A protein and the small-molecule ligand that binds it are described below.
Small molecule (SMILES): CC(=O)N[C@H]1[C@H](O[C@H]2[C@H](O)[C@@H](NC(C)=O)CO[C@@H]2CO)O[C@H](CO)[C@@H](O)[C@@H]1O

Sequence of chain 1.C:
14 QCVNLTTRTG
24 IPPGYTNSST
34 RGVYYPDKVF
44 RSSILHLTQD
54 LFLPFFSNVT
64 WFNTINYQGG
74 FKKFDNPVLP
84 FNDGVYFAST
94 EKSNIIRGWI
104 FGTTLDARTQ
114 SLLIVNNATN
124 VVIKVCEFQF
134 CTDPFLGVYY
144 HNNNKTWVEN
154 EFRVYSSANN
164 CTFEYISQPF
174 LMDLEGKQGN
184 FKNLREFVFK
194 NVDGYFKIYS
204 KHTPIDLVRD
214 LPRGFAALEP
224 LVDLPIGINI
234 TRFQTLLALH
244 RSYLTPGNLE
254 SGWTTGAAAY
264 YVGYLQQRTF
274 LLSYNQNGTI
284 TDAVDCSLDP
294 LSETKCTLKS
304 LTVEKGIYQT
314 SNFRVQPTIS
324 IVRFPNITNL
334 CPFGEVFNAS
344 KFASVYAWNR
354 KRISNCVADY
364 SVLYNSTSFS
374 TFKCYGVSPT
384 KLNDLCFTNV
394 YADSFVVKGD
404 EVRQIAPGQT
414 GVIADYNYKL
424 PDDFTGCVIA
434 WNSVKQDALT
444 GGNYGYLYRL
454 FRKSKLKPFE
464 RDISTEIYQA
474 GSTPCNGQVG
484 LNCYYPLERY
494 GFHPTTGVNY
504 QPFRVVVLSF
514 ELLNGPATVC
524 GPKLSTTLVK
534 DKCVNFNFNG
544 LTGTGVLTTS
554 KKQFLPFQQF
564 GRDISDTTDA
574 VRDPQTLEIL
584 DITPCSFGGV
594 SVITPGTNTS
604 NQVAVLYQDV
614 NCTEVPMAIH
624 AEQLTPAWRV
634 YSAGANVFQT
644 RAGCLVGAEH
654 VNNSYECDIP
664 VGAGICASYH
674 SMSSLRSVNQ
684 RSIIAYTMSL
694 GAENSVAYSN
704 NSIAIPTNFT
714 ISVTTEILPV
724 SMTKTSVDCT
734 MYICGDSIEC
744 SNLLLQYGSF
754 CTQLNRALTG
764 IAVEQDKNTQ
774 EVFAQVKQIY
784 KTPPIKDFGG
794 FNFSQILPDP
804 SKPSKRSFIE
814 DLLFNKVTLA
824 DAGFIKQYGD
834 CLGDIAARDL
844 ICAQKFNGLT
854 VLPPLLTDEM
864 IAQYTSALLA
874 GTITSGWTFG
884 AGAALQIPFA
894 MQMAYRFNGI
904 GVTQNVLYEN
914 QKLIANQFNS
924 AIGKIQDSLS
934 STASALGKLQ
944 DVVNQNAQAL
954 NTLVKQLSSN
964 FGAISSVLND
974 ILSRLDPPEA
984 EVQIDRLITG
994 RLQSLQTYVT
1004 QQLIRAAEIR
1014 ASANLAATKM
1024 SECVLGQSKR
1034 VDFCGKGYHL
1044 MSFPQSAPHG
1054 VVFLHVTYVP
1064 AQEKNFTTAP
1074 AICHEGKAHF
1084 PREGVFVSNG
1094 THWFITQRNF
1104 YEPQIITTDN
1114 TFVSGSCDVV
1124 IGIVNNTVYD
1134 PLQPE

Binding-site contacts:
Ligand atom O4 contacts residue THR135 of chain 1.C at 4.4 Å.
Ligand atom C1 contacts residue ASN17 of chain 1.C at 1.4 Å.
Ligand atom N2 contacts residue ASN17 of chain 1.C at 2.9 Å (h-bond).
Ligand atom C2 contacts residue ASN17 of chain 1.C at 2.5 Å.
Ligand atom C7 contacts residue ASN17 of chain 1.C at 3.3 Å.
Ligand atom C8 contacts residue CYS15 of chain 1.C at 4.4 Å (hydrophobic).
Ligand atom O5 contacts residue ASN17 of chain 1.C at 2.4 Å (h-bond).
Ligand atom O7 contacts residue ASN17 of chain 1.C at 3.5 Å (h-bond).
Ligand atom O5 contacts residue THR135 of chain 1.C at 3.5 Å (h-bond).
Ligand atom C6 contacts residue THR135 of chain 1.C at 3.9 Å.
Ligand atom C4 contacts residue ASN17 of chain 1.C at 4.2 Å.
Ligand atom O6 contacts residue THR135 of chain 1.C at 3.5 Å.
Ligand atom C2 contacts residue THR135 of chain 1.C at 3.8 Å.
Ligand atom C8 contacts residue ASN17 of chain 1.C at 4.0 Å.
Ligand atom C3 contacts residue ASN17 of chain 1.C at 3.8 Å.
Ligand atom C5 contacts residue THR135 of chain 1.C at 3.3 Å.
Ligand atom C8 contacts residue VAL16 of chain 1.C at 3.8 Å (hydrophobic).
Ligand atom C5 contacts residue ASN17 of chain 1.C at 3.7 Å.
Ligand atom C1 contacts residue THR135 of chain 1.C at 2.9 Å.
Ligand atom C3 contacts residue THR135 of chain 1.C at 3.9 Å.
Ligand atom N2 contacts residue THR135 of chain 1.C at 3.9 Å.
Ligand atom C4 contacts residue THR135 of chain 1.C at 4.3 Å.